Sequence of chain 3.A:
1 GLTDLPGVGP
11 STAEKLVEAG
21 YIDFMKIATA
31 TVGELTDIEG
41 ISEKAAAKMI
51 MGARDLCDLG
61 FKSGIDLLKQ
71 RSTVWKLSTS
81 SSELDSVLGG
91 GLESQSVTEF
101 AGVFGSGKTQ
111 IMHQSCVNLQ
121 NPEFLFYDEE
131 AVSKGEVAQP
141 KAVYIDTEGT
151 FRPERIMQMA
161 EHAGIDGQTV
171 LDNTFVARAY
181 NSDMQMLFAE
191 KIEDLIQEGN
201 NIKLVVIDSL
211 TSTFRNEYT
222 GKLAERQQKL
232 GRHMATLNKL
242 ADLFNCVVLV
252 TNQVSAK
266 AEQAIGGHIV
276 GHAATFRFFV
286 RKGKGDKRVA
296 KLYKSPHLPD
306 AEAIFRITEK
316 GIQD

Sequence of chain 4.A:
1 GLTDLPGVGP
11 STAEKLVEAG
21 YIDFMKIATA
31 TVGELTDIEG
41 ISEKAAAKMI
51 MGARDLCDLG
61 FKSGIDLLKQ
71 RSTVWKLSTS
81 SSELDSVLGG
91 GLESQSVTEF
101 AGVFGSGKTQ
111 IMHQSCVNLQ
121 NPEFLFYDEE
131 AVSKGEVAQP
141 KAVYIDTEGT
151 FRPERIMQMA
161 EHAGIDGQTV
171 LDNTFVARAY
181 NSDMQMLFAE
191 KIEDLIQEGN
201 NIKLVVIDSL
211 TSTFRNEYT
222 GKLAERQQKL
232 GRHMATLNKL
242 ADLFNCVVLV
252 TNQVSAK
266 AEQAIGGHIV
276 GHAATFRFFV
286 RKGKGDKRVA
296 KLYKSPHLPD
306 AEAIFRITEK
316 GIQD

Binding-site contacts:
Ligand atom N3B contacts residue MG1 of chain 3.C at 3.4 Å.
Ligand atom C5' contacts residue SER300 of chain 4.A at 3.1 Å.
Ligand atom N6 contacts residue HIS302 of chain 4.A at 3.0 Å (h-bond).
Ligand atom C8 contacts residue PRO301 of chain 4.A at 3.6 Å (hydrophobic).
Ligand atom N3B contacts residue GLY105 of chain 3.A at 2.9 Å (h-bond).
Ligand atom O2B contacts residue LYS108 of chain 3.A at 2.8 Å (salt-bridge).
Ligand atom O5' contacts residue GLN110 of chain 3.A at 3.5 Å.
Ligand atom N7 contacts residue HIS302 of chain 4.A at 3.1 Å.
Ligand atom O2B contacts residue GLY105 of chain 3.A at 3.6 Å (h-bond).
Ligand atom O3G contacts residue HIS277 of chain 4.A at 3.5 Å (h-bond).
Ligand atom C6 contacts residue ARG155 of chain 3.A at 3.6 Å.
Ligand atom O1G contacts residue HIS277 of chain 4.A at 3.0 Å (h-bond).
Ligand atom O1B contacts residue MG1 of chain 3.C at 2.0 Å.
Ligand atom O1B contacts residue THR109 of chain 3.A at 3.0 Å (h-bond).
Ligand atom O3' contacts residue SER300 of chain 4.A at 3.2 Å (h-bond).
Ligand atom O2' contacts residue ARG293 of chain 3.A at 3.4 Å (salt-bridge).
Ligand atom O3A contacts residue GLY107 of chain 3.A at 3.3 Å (h-bond).
Ligand atom O3A contacts residue GLY105 of chain 3.A at 3.2 Å.
Ligand atom O2G contacts residue MG1 of chain 3.C at 2.0 Å.
Ligand atom N7 contacts residue ARG155 of chain 3.A at 3.5 Å (salt-bridge).
Ligand atom C2' contacts residue LEU303 of chain 4.A at 3.3 Å (hydrophobic).
Ligand atom N6 contacts residue GLN158 of chain 3.A at 3.1 Å (h-bond).
Ligand atom N6 contacts residue ARG155 of chain 3.A at 3.5 Å (salt-bridge).
Ligand atom O1A contacts residue LYS108 of chain 3.A at 3.4 Å (salt-bridge).
Ligand atom O2B contacts residue SER106 of chain 3.A at 3.3 Å (h-bond).
Ligand atom C3' contacts residue SER300 of chain 4.A at 3.2 Å.
Ligand atom O1G contacts residue LYS108 of chain 3.A at 2.8 Å (salt-bridge).
Ligand atom O3G contacts residue LYS299 of chain 4.A at 2.7 Å (salt-bridge).
Ligand atom O3' contacts residue ASP305 of chain 4.A at 3.6 Å (salt-bridge).
Ligand atom O1A contacts residue GLY107 of chain 3.A at 3.1 Å.
Ligand atom O2B contacts residue GLY107 of chain 3.A at 3.2 Å (h-bond).
Ligand atom PG contacts residue MG1 of chain 3.C at 3.1 Å.
Ligand atom O4' contacts residue GLN110 of chain 3.A at 3.6 Å.
Ligand atom O2' contacts residue ASP305 of chain 4.A at 3.5 Å (salt-bridge).
Ligand atom O1A contacts residue THR109 of chain 3.A at 3.0 Å (h-bond).
Ligand atom N7 contacts residue LEU303 of chain 4.A at 3.4 Å (h-bond).
Ligand atom O1A contacts residue GLN110 of chain 3.A at 2.8 Å (h-bond).
Ligand atom PB contacts residue MG1 of chain 3.C at 3.2 Å.
Ligand atom O3' contacts residue LYS299 of chain 4.A at 3.5 Å.
Ligand atom C2 contacts residue PRO304 of chain 4.A at 3.5 Å (hydrophobic).

A small-molecule ligand and the protein it binds are described below.
Small molecule (SMILES): Nc1ncnc2c1ncn2[C@@H]1O[C@H](CO[P](=O)(O)O[P](=O)(O)NP(=O)(O)O)[C@@H](O)[C@H]1O